Sequence of chain 1.A:
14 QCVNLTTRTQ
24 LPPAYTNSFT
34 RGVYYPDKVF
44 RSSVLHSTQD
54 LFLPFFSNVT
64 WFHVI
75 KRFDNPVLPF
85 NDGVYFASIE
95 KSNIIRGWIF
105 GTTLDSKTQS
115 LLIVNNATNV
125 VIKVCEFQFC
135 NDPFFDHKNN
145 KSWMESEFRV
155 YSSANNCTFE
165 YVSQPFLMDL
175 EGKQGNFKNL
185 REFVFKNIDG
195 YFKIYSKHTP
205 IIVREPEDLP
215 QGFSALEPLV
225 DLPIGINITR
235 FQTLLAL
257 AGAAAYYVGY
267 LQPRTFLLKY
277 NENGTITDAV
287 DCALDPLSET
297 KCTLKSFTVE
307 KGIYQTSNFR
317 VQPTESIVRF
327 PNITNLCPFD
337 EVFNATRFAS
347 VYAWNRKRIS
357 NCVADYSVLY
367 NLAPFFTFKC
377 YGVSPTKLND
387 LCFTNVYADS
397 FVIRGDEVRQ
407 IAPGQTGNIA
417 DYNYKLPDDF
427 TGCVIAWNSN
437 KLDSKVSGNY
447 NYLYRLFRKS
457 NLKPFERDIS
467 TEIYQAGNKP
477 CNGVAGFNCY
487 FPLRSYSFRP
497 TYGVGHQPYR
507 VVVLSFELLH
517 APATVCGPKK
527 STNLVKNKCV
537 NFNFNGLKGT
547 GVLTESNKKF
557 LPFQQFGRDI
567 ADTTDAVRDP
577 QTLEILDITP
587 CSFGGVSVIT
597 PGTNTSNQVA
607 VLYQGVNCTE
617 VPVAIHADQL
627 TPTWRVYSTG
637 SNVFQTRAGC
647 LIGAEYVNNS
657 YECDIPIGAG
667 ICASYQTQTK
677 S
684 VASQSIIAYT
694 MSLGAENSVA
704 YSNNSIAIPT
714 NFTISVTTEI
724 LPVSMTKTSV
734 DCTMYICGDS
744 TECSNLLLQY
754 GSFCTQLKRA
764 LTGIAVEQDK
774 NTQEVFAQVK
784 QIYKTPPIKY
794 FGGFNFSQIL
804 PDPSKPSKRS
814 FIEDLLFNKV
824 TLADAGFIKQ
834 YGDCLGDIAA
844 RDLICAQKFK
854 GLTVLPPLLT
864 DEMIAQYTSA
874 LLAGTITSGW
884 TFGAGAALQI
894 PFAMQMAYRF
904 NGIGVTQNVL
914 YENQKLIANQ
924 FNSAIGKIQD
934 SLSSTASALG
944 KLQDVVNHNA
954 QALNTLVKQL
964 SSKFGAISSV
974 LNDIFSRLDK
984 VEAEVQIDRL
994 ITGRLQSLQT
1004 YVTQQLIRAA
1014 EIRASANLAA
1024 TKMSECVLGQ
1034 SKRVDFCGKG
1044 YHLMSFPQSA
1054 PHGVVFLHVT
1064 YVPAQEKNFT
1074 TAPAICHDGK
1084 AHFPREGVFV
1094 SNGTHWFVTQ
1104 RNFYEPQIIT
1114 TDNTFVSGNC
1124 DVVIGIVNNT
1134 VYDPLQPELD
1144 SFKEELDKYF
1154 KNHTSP

Binding-site contacts:
Ligand atom C1 contacts residue ASN279 of chain 1.A at 1.4 Å.
Ligand atom O7 contacts residue ASN279 of chain 1.A at 4.2 Å.
Ligand atom C8 contacts residue ASN277 of chain 1.A at 4.1 Å.
Ligand atom C2 contacts residue GLU278 of chain 1.A at 4.1 Å.
Ligand atom C7 contacts residue GLU278 of chain 1.A at 3.6 Å.
Ligand atom O5 contacts residue ASN279 of chain 1.A at 2.3 Å (h-bond).
Ligand atom C7 contacts residue ASN277 of chain 1.A at 4.3 Å.
Ligand atom C4 contacts residue ASN279 of chain 1.A at 4.2 Å.
Ligand atom C8 contacts residue GLU278 of chain 1.A at 3.3 Å.
Ligand atom C1 contacts residue GLU278 of chain 1.A at 4.1 Å.
Ligand atom N2 contacts residue GLU278 of chain 1.A at 3.0 Å (salt-bridge).
Ligand atom C5 contacts residue ASN279 of chain 1.A at 3.6 Å.
Ligand atom C2 contacts residue ASN279 of chain 1.A at 2.5 Å.
Ligand atom C7 contacts residue ASN279 of chain 1.A at 3.8 Å.
Ligand atom C3 contacts residue ASN279 of chain 1.A at 3.8 Å.
Ligand atom N2 contacts residue ASN279 of chain 1.A at 3.0 Å (h-bond).
Ligand atom O7 contacts residue ASN277 of chain 1.A at 4.5 Å.

A small-molecule ligand and the protein it binds are described below.
Small molecule (SMILES): CC(=O)N[C@H]1[C@H](O[C@H]2[C@H](O)[C@@H](NC(C)=O)CO[C@@H]2CO)O[C@H](CO)[C@@H](O[C@H]2O[C@H](CO)[C@@H](O)[C@H](O)[C@@H]2O)[C@@H]1O